Binding-site contacts:
Ligand atom O contacts residue ASN229 of chain 1.A at 2.8 Å (h-bond).
Ligand atom O contacts residue LEU177 of chain 1.A at 3.5 Å.
Ligand atom CA contacts residue ASN178 of chain 1.A at 3.4 Å.
Ligand atom O3P contacts residue ARG57 of chain 1.A at 2.7 Å (salt-bridge).
Ligand atom CB contacts residue ASN178 of chain 1.A at 3.2 Å.
Ligand atom C contacts residue ASN178 of chain 1.A at 3.5 Å.
Ligand atom CD2 contacts residue ASP218 of chain 1.A at 3.5 Å.
Ligand atom O contacts residue SER46 of chain 1.A at 2.7 Å (h-bond).
Ligand atom CA contacts residue ASN43 of chain 1.A at 3.6 Å.
Ligand atom OG1 contacts residue GLU185 of chain 1.A at 3.5 Å (salt-bridge).
Ligand atom O contacts residue VAL181 of chain 1.A at 3.4 Å.
Ligand atom OG1 contacts residue ASP218 of chain 1.A at 2.6 Å (salt-bridge).
Ligand atom SG contacts residue GLY174 of chain 1.A at 3.6 Å.
Ligand atom CB contacts residue GLU185 of chain 1.A at 3.3 Å.
Ligand atom CG2 contacts residue ASP214 of chain 1.A at 3.5 Å.
Ligand atom C contacts residue LEU177 of chain 1.A at 3.5 Å (hydrophobic).
Ligand atom CA contacts residue ASN178 of chain 1.A at 3.5 Å.
Ligand atom C contacts residue ASP218 of chain 1.A at 3.5 Å.
Ligand atom CA contacts residue LEU177 of chain 1.A at 3.6 Å (hydrophobic).
Ligand atom OG contacts residue TRP233 of chain 1.A at 2.8 Å (h-bond).
Ligand atom CB contacts residue ASP218 of chain 1.A at 3.5 Å.
Ligand atom N contacts residue ASN43 of chain 1.A at 3.1 Å (h-bond).
Ligand atom O2P contacts residue ARG132 of chain 1.A at 2.9 Å (salt-bridge).
Ligand atom CB contacts residue ASN43 of chain 1.A at 3.2 Å.
Ligand atom N contacts residue ASN229 of chain 1.A at 2.8 Å (h-bond).
Ligand atom N contacts residue ASN178 of chain 1.A at 2.6 Å (h-bond).
Ligand atom O1P contacts residue ARG132 of chain 1.A at 2.8 Å (salt-bridge).
Ligand atom O contacts residue ASN43 of chain 1.A at 2.9 Å (h-bond).
Ligand atom C contacts residue SER46 of chain 1.A at 3.6 Å.
Ligand atom OG contacts residue GLU185 of chain 1.A at 2.4 Å (salt-bridge).
Ligand atom CA contacts residue ASN229 of chain 1.A at 3.4 Å.
Ligand atom C contacts residue ASN229 of chain 1.A at 3.6 Å.
Ligand atom CB contacts residue ASN178 of chain 1.A at 3.3 Å.
Ligand atom N contacts residue GLU185 of chain 1.A at 3.5 Å (salt-bridge).
Ligand atom CA contacts residue ASP218 of chain 1.A at 3.4 Å.
Ligand atom O1P contacts residue TYR133 of chain 1.A at 2.6 Å (h-bond).
Ligand atom N contacts residue ASP218 of chain 1.A at 2.6 Å (salt-bridge).
Ligand atom N contacts residue LEU177 of chain 1.A at 3.5 Å.
Ligand atom O3P contacts residue LYS50 of chain 1.A at 2.5 Å (salt-bridge).
Ligand atom O2P contacts residue ARG57 of chain 1.A at 2.9 Å (salt-bridge).

This small molecule binds to this protein.
Small molecule (SMILES): CC(C)C[C@H](NC(=O)[C@H](CC(=O)O)NC(=O)[C@H](C)NC(=O)[C@@H]1CCCN1C(=O)[C@H](CS)NC(=O)[C@H](COP(=O)(O)O)NC(=O)[C@H](CO)NC(=O)[C@H](CO)NC(=O)[C@@H](NC(=O)[C@@H](N)C(C)C)[C@@H](C)O)C(=O)N[C@H](C=O)[C@@H](C)O

Sequence of chain 1.A:
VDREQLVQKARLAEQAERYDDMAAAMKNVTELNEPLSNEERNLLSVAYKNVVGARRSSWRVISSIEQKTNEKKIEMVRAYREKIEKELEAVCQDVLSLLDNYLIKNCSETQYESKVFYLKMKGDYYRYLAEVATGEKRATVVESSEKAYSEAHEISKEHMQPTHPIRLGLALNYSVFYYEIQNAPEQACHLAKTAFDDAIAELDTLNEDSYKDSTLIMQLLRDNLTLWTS